Binding-site contacts:
Ligand atom C20 contacts residue LEU26 of chain 1.A at 3.2 Å (hydrophobic).
Ligand atom C29 contacts residue THR91 of chain 1.A at 3.5 Å.
Ligand atom C33 contacts residue LYS48 of chain 1.A at 3.5 Å.
Ligand atom C16 contacts residue GLY97 of chain 1.A at 3.5 Å.
Ligand atom C44 contacts residue CYS30 of chain 1.A at 2.6 Å (hydrophobic).
Ligand atom C41 contacts residue PHE158 of chain 1.A at 3.4 Å (hydrophobic).
Ligand atom C01 contacts residue ALA46 of chain 1.A at 3.6 Å (hydrophobic).
Ligand atom C01 contacts residue GLU92 of chain 1.A at 3.5 Å.
Ligand atom O31 contacts residue LYS48 of chain 1.A at 3.5 Å.
Ligand atom C19 contacts residue LEU26 of chain 1.A at 3.3 Å (hydrophobic).
Ligand atom C05 contacts residue LEU146 of chain 1.A at 3.5 Å (hydrophobic).
Ligand atom C38 contacts residue PHE158 of chain 1.A at 3.5 Å (hydrophobic).
Ligand atom C17 contacts residue GLY97 of chain 1.A at 3.4 Å.
Ligand atom C39 contacts residue PHE158 of chain 1.A at 3.3 Å (hydrophobic).
Ligand atom C33 contacts residue THR91 of chain 1.A at 3.6 Å.
Ligand atom O47 contacts residue CYS30 of chain 1.A at 2.8 Å (h-bond).
Ligand atom C33 contacts residue ILE89 of chain 1.A at 3.3 Å (hydrophobic).
Ligand atom N43 contacts residue ALA143 of chain 1.A at 3.4 Å (h-bond).
Ligand atom N11 contacts residue MET94 of chain 1.A at 2.8 Å (h-bond).
Ligand atom C34 contacts residue ASP157 of chain 1.A at 3.1 Å.
Ligand atom N02 contacts residue MET94 of chain 1.A at 3.1 Å (h-bond).
Ligand atom C45 contacts residue CYS30 of chain 1.A at 2.7 Å (hydrophobic).
Ligand atom O35 contacts residue PHE158 of chain 1.A at 3.0 Å.
Ligand atom N43 contacts residue ASN144 of chain 1.A at 3.4 Å (h-bond).
Ligand atom C12 contacts residue GLY97 of chain 1.A at 3.6 Å.
Ligand atom O32 contacts residue ASP157 of chain 1.A at 2.9 Å (salt-bridge).
Ligand atom O31 contacts residue ILE89 of chain 1.A at 3.3 Å.
Ligand atom C46 contacts residue CYS30 of chain 1.A at 1.9 Å (hydrophobic).
Ligand atom C40 contacts residue PHE158 of chain 1.A at 3.2 Å (hydrophobic).
Ligand atom C46 contacts residue ASN144 of chain 1.A at 3.2 Å.
Ligand atom C33 contacts residue ALA46 of chain 1.A at 3.5 Å (hydrophobic).
Ligand atom C10 contacts residue THR91 of chain 1.A at 3.4 Å.
Ligand atom C17 contacts residue MET94 of chain 1.A at 3.1 Å (hydrophobic).
Ligand atom O47 contacts residue GLY29 of chain 1.A at 3.6 Å.
Ligand atom C06 contacts residue LEU146 of chain 1.A at 3.3 Å (hydrophobic).
Ligand atom N43 contacts residue CYS30 of chain 1.A at 3.4 Å (h-bond).
Ligand atom C01 contacts residue LEU146 of chain 1.A at 3.4 Å (hydrophobic).
Ligand atom C46 contacts residue ARG141 of chain 1.A at 3.5 Å.
Ligand atom C12 contacts residue MET94 of chain 1.A at 3.4 Å (hydrophobic).
Ligand atom C45 contacts residue ASN144 of chain 1.A at 3.4 Å.

A protein and the small-molecule ligand that binds it are described below.
Small molecule (SMILES): CCC(=O)Nc1ccc(CN2C(=O)N(c3cc(OC)cc(OC)c3)Cc3cnc(Nc4ccc(N5CCN(C)CC5)cc4)nc32)cc1

Sequence of chain 1.A:
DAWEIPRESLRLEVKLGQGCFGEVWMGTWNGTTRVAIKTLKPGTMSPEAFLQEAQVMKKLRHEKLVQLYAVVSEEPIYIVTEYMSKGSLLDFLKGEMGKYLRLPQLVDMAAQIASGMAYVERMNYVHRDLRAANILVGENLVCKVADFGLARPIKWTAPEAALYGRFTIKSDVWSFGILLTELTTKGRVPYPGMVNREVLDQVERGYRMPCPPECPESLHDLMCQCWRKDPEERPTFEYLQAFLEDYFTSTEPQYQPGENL